The small molecule below binds the protein below.
Small molecule (SMILES): CC(C)CCC[C@@H](C)[C@H]1CC[C@H]2[C@@H]3CC=C4C[C@@H](O)CC[C@]4(C)[C@H]3CC[C@]12C

Sequence of chain 1.B:
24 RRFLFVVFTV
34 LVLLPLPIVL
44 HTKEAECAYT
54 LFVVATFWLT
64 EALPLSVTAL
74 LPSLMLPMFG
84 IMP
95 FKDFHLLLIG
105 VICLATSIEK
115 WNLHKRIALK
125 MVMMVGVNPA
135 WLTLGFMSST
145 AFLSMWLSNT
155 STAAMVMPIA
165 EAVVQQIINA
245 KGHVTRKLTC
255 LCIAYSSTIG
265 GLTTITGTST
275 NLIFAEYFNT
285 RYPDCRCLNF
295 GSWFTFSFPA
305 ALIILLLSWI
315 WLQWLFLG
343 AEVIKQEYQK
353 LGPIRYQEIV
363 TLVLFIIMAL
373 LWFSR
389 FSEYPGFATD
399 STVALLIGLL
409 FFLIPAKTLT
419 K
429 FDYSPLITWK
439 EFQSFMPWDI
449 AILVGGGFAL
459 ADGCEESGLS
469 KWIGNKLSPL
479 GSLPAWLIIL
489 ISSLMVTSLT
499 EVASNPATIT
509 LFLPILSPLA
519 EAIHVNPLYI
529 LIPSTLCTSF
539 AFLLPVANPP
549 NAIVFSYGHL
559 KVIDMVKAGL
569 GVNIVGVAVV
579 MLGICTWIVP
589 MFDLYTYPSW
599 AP

Binding-site contacts:
Ligand atom C19 contacts residue LEU475 of chain 1.B at 3.4 Å (hydrophobic).
Ligand atom C26 contacts residue LEU54 of chain 1.B at 4.1 Å (hydrophobic).
Ligand atom C1 contacts residue LEU478 of chain 1.B at 4.3 Å (hydrophobic).
Ligand atom C3 contacts residue ALA520 of chain 1.B at 3.8 Å (hydrophobic).
Ligand atom C18 contacts residue ILE471 of chain 1.B at 3.7 Å (hydrophobic).
Ligand atom C16 contacts residue PRO516 of chain 1.B at 4.5 Å (hydrophobic).
Ligand atom C23 contacts residue ILE471 of chain 1.B at 4.1 Å (hydrophobic).
Ligand atom C2 contacts residue LEU475 of chain 1.B at 3.8 Å (hydrophobic).
Ligand atom C19 contacts residue GLY472 of chain 1.B at 3.4 Å.
Ligand atom C18 contacts residue GLY472 of chain 1.B at 4.0 Å.
Ligand atom C27 contacts residue LEU54 of chain 1.B at 4.4 Å (hydrophobic).
Ligand atom C24 contacts residue CYS462 of chain 1.B at 4.0 Å (hydrophobic).
Ligand atom C26 contacts residue ILE513 of chain 1.B at 3.9 Å (hydrophobic).
Ligand atom C15 contacts residue PRO516 of chain 1.B at 4.3 Å (hydrophobic).
Ligand atom C7 contacts residue PRO516 of chain 1.B at 4.3 Å (hydrophobic).
Ligand atom C3 contacts residue GLY479 of chain 1.B at 4.4 Å.
Ligand atom C27 contacts residue PRO512 of chain 1.B at 4.1 Å (hydrophobic).
Ligand atom C25 contacts residue PRO512 of chain 1.B at 4.4 Å (hydrophobic).
Ligand atom C22 contacts residue PRO512 of chain 1.B at 4.2 Å (hydrophobic).
Ligand atom C1 contacts residue LEU475 of chain 1.B at 4.1 Å (hydrophobic).
Ligand atom C21 contacts residue ILE513 of chain 1.B at 3.8 Å (hydrophobic).
Ligand atom C10 contacts residue LEU475 of chain 1.B at 4.4 Å (hydrophobic).
Ligand atom C20 contacts residue ILE471 of chain 1.B at 4.0 Å (hydrophobic).
Ligand atom C2 contacts residue LEU478 of chain 1.B at 4.2 Å (hydrophobic).
Ligand atom C27 contacts residue ALA459 of chain 1.B at 3.8 Å (hydrophobic).
Ligand atom C19 contacts residue ILE471 of chain 1.B at 4.4 Å (hydrophobic).
Ligand atom C2 contacts residue LEU517 of chain 1.B at 4.5 Å (hydrophobic).
Ligand atom C26 contacts residue LEU509 of chain 1.B at 4.3 Å (hydrophobic).
Ligand atom C2 contacts residue GLY479 of chain 1.B at 3.8 Å.
Ligand atom C5 contacts residue ALA520 of chain 1.B at 3.9 Å (hydrophobic).
Ligand atom C22 contacts residue ILE513 of chain 1.B at 4.5 Å (hydrophobic).
Ligand atom C1 contacts residue LEU517 of chain 1.B at 3.9 Å (hydrophobic).
Ligand atom C6 contacts residue ALA520 of chain 1.B at 3.6 Å (hydrophobic).
Ligand atom C6 contacts residue PRO516 of chain 1.B at 4.5 Å (hydrophobic).
Ligand atom C4 contacts residue ALA520 of chain 1.B at 3.8 Å (hydrophobic).
Ligand atom C27 contacts residue LEU458 of chain 1.B at 4.5 Å (hydrophobic).
Ligand atom O1 contacts residue GLY479 of chain 1.B at 3.9 Å.
Ligand atom C16 contacts residue PRO512 of chain 1.B at 4.4 Å (hydrophobic).
Ligand atom C8 contacts residue GLY472 of chain 1.B at 4.5 Å.
Ligand atom C18 contacts residue SER468 of chain 1.B at 4.5 Å.